This small molecule binds to this protein.
Small molecule (SMILES): CC(=O)N[C@@H]1[C@@H](O)[C@H](O)[C@@H](CO)O[C@H]1O

Binding-site contacts:
Ligand atom O5 contacts residue ASN167 of chain 1.A at 2.4 Å (h-bond).
Ligand atom C7 contacts residue ASN167 of chain 1.A at 3.2 Å.
Ligand atom O6 contacts residue SER169 of chain 1.A at 3.9 Å.
Ligand atom C8 contacts residue ASN167 of chain 1.A at 4.4 Å.
Ligand atom C1 contacts residue ASN167 of chain 1.A at 1.4 Å.
Ligand atom O7 contacts residue ASN167 of chain 1.A at 3.2 Å (h-bond).
Ligand atom C3 contacts residue ASN167 of chain 1.A at 3.7 Å.
Ligand atom C2 contacts residue ASN167 of chain 1.A at 2.4 Å.
Ligand atom C5 contacts residue ASN167 of chain 1.A at 3.7 Å.
Ligand atom C4 contacts residue ASN167 of chain 1.A at 4.2 Å.
Ligand atom N2 contacts residue ASN167 of chain 1.A at 2.9 Å (h-bond).

Sequence of chain 1.A:
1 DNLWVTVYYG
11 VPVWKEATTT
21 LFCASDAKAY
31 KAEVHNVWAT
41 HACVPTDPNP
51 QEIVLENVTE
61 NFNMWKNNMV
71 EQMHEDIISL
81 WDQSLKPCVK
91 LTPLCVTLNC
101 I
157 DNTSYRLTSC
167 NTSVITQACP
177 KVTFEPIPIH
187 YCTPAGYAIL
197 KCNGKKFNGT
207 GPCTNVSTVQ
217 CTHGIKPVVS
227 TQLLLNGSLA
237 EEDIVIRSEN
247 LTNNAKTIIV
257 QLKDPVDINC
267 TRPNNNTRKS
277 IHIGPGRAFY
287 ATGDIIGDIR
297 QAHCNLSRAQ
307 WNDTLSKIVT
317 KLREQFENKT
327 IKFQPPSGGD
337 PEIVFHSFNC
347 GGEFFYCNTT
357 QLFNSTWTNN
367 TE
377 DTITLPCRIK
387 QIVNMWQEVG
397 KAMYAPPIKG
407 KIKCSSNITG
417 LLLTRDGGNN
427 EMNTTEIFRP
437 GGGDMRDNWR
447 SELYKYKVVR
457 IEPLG